Sequence of chain 1.A:
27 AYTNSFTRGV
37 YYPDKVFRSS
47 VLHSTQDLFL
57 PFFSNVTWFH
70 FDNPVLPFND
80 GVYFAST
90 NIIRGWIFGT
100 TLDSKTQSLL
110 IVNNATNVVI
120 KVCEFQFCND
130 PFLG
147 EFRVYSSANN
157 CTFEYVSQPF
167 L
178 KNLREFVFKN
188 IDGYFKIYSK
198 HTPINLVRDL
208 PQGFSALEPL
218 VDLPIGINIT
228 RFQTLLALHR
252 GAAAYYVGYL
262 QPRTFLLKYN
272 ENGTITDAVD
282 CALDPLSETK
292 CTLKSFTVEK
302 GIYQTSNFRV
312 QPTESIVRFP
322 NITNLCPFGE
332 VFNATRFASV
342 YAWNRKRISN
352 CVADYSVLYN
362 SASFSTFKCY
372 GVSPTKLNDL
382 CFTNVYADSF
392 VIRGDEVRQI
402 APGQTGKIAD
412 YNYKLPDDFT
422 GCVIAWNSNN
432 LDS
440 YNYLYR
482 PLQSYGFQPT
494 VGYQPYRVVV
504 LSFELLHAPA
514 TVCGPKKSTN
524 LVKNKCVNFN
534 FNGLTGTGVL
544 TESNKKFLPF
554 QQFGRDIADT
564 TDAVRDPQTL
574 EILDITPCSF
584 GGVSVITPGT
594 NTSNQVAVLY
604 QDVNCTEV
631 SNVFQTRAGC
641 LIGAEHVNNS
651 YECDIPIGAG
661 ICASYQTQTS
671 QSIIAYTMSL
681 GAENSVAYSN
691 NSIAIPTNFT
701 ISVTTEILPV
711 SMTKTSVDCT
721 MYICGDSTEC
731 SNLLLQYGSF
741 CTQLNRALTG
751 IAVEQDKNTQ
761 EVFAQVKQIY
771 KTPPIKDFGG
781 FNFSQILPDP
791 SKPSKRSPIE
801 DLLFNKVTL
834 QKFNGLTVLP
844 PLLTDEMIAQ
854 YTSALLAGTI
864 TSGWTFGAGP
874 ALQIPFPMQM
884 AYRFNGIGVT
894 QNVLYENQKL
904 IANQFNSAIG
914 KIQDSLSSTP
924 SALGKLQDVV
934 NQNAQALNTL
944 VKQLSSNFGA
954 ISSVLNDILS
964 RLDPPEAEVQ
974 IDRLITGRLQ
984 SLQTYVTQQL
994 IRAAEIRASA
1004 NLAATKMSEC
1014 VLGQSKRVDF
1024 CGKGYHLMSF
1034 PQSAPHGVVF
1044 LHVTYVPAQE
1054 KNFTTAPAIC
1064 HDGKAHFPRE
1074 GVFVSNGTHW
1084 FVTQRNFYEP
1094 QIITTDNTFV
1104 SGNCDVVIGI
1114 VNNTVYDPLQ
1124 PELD

Binding-site contacts:
Ligand atom N2 contacts residue ASN607 of chain 1.A at 3.0 Å (h-bond).
Ligand atom C4 contacts residue ASN607 of chain 1.A at 4.2 Å.
Ligand atom C5 contacts residue ASN607 of chain 1.A at 3.6 Å.
Ligand atom O5 contacts residue ASN607 of chain 1.A at 2.3 Å (h-bond).
Ligand atom C1 contacts residue ASN607 of chain 1.A at 1.4 Å.
Ligand atom C3 contacts residue ASN607 of chain 1.A at 3.8 Å.
Ligand atom C8 contacts residue ASN607 of chain 1.A at 4.2 Å.
Ligand atom C7 contacts residue ASN607 of chain 1.A at 3.8 Å.
Ligand atom O6 contacts residue ASN607 of chain 1.A at 4.5 Å.
Ligand atom O5 contacts residue THR609 of chain 1.A at 4.2 Å.
Ligand atom O6 contacts residue THR609 of chain 1.A at 3.8 Å.
Ligand atom C2 contacts residue ASN607 of chain 1.A at 2.5 Å.

The small molecule below binds the protein below.
Small molecule (SMILES): CC(=O)N[C@@H]1[C@@H](O)[C@H](O)[C@@H](CO)O[C@H]1O